This protein binds this small molecule.
Small molecule (SMILES): N/C=N\c1c(C(=O)O)ncn1[C@@H]1O[C@H](COP(=O)(O)O)[C@@H](O)[C@H]1O

Binding-site contacts:
Ligand atom O2 contacts residue ASP217 of chain 4.B at 2.7 Å (salt-bridge).
Ligand atom O1 contacts residue GLY266 of chain 4.B at 3.2 Å.
Ligand atom O9 contacts residue GLY293 of chain 4.B at 3.3 Å.
Ligand atom C6 contacts residue ASP217 of chain 4.B at 3.4 Å.
Ligand atom C10 contacts residue CYS184 of chain 4.B at 1.9 Å (hydrophobic).
Ligand atom O3 contacts residue ASP217 of chain 4.B at 2.5 Å (salt-bridge).
Ligand atom O7 contacts residue GLY181 of chain 4.B at 3.4 Å.
Ligand atom O3 contacts residue ALA52 of chain 4.B at 3.6 Å.
Ligand atom O5 contacts residue SER241 of chain 4.B at 3.5 Å (h-bond).
Ligand atom O1 contacts residue MET267 of chain 4.B at 3.2 Å (h-bond).
Ligand atom N4 contacts residue CYS184 of chain 4.B at 2.9 Å (h-bond).
Ligand atom C8 contacts residue TYR264 of chain 4.B at 3.6 Å (hydrophobic).
Ligand atom O3 contacts residue MET238 of chain 4.B at 3.6 Å (h-bond).
Ligand atom C9 contacts residue ILE183 of chain 4.B at 3.3 Å (hydrophobic).
Ligand atom N1 contacts residue GLY266 of chain 4.B at 3.7 Å.
Ligand atom O6 contacts residue SER241 of chain 4.B at 3.0 Å (h-bond).
Ligand atom O9 contacts residue CYS184 of chain 4.B at 3.5 Å (h-bond).
Ligand atom C2 contacts residue ILE183 of chain 4.B at 3.2 Å (hydrophobic).
Ligand atom O4 contacts residue GLY181 of chain 4.B at 3.4 Å.
Ligand atom C1 contacts residue GLY293 of chain 4.B at 3.8 Å.
Ligand atom O4 contacts residue GLY218 of chain 4.B at 3.5 Å.
Ligand atom O6 contacts residue SER182 of chain 4.B at 2.7 Å (h-bond).
Ligand atom O7 contacts residue SER182 of chain 4.B at 2.8 Å (h-bond).
Ligand atom N4 contacts residue THR186 of chain 4.B at 3.3 Å (h-bond).
Ligand atom O9 contacts residue GLU292 of chain 4.B at 2.5 Å (salt-bridge).
Ligand atom O1 contacts residue GLY268 of chain 4.B at 2.5 Å (h-bond).
Ligand atom N3 contacts residue ILE183 of chain 4.B at 3.7 Å.
Ligand atom P1 contacts residue SER182 of chain 4.B at 3.6 Å.
Ligand atom O6 contacts residue TYR264 of chain 4.B at 2.7 Å (h-bond).
Ligand atom N3 contacts residue CYS184 of chain 4.B at 2.7 Å (h-bond).
Ligand atom C1 contacts residue GLU292 of chain 4.B at 3.6 Å.
Ligand atom N1 contacts residue ILE183 of chain 4.B at 3.6 Å.
Ligand atom C7 contacts residue ASP217 of chain 4.B at 3.5 Å.
Ligand atom O5 contacts residue GLY240 of chain 4.B at 2.8 Å (h-bond).
Ligand atom O7 contacts residue GLY219 of chain 4.B at 2.9 Å (h-bond).
Ligand atom C1 contacts residue ILE183 of chain 4.B at 3.6 Å (hydrophobic).
Ligand atom O1 contacts residue GLY293 of chain 4.B at 3.5 Å.
Ligand atom C1 contacts residue GLY268 of chain 4.B at 3.6 Å.
Ligand atom N1 contacts residue MET267 of chain 4.B at 3.0 Å (h-bond).
Ligand atom N2 contacts residue ILE183 of chain 4.B at 3.7 Å.

Sequence of chain 4.B:
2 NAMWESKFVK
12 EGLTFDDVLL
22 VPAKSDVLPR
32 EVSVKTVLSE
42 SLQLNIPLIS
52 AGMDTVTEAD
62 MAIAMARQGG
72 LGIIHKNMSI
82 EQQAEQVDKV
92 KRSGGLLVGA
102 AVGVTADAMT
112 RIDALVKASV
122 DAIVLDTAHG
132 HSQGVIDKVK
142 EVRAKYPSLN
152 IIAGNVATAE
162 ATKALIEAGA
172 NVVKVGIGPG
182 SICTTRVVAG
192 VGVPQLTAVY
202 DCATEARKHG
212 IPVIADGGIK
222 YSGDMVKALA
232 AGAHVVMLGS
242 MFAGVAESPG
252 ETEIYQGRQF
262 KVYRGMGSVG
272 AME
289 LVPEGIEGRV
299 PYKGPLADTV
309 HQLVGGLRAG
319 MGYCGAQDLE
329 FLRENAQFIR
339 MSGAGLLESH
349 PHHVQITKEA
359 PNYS